A small-molecule ligand and the protein it binds are described below.
Small molecule (SMILES): CC(=O)N[C@@H]1[C@@H](O)[C@H](O)[C@@H](CO)O[C@H]1O

Binding-site contacts:
Ligand atom O5 contacts residue ASN340 of chain 1.D at 2.5 Å (h-bond).
Ligand atom N2 contacts residue ASN340 of chain 1.D at 2.9 Å (h-bond).
Ligand atom C5 contacts residue ASN340 of chain 1.D at 3.7 Å.
Ligand atom C2 contacts residue ASN340 of chain 1.D at 2.6 Å.
Ligand atom C3 contacts residue ASN340 of chain 1.D at 3.8 Å.
Ligand atom C1 contacts residue ASN340 of chain 1.D at 1.5 Å.
Ligand atom O7 contacts residue ASN340 of chain 1.D at 3.5 Å (h-bond).
Ligand atom C4 contacts residue ASN340 of chain 1.D at 4.3 Å.
Ligand atom C8 contacts residue ASN340 of chain 1.D at 3.9 Å.
Ligand atom C7 contacts residue ASN340 of chain 1.D at 3.4 Å.

Sequence of chain 1.D:
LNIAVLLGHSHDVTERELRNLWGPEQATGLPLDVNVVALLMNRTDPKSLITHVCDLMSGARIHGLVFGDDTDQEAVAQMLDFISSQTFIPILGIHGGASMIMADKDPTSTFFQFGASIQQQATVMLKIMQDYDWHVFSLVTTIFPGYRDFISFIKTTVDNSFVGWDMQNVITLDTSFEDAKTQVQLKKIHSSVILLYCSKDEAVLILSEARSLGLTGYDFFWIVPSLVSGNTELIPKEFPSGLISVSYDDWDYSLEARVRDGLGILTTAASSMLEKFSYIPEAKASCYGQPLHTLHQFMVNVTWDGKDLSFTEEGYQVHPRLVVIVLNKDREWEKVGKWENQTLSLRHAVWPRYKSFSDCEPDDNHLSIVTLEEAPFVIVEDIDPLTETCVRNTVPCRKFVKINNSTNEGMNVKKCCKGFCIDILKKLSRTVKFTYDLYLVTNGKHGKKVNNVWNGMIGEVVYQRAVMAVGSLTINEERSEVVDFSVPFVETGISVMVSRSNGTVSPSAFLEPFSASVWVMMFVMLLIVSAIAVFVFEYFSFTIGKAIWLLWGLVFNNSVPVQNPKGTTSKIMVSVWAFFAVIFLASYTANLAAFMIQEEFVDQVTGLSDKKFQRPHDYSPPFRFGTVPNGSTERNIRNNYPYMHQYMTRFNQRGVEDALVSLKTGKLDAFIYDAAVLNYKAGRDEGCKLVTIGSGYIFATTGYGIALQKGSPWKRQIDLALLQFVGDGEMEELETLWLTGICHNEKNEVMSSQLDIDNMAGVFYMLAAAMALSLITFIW